Sequence of chain 1.A:
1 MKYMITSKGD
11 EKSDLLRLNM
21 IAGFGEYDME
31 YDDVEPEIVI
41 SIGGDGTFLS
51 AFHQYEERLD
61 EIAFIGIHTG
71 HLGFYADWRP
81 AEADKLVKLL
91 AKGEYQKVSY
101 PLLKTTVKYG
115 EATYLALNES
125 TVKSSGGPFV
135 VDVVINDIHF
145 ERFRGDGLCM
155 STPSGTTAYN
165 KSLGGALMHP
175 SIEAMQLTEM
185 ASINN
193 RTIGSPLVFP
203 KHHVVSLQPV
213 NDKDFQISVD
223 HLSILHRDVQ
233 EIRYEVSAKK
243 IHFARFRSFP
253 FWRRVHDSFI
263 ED

Binding-site contacts:
Ligand atom BR8 contacts residue GLY46 of chain 1.A at 3.5 Å.
Ligand atom O4' contacts residue ASP45 of chain 1.A at 3.5 Å.
Ligand atom O2' contacts residue 5CI1 of chain 1.C at 3.5 Å (h-bond).
Ligand atom BR8 contacts residue LEU49 of chain 1.A at 3.6 Å.
Ligand atom O2' contacts residue ILE187 of chain 4.A at 3.8 Å.
Ligand atom N7 contacts residue TYR75 of chain 1.A at 3.9 Å.
Ligand atom C1' contacts residue 5CI1 of chain 1.C at 3.5 Å.
Ligand atom N6 contacts residue ALA162 of chain 1.A at 4.0 Å.
Ligand atom BR8 contacts residue ASP45 of chain 1.A at 3.7 Å.
Ligand atom C3' contacts residue 5CI1 of chain 1.C at 3.7 Å.
Ligand atom O3' contacts residue 5CI1 of chain 1.C at 2.9 Å (h-bond).
Ligand atom C8 contacts residue ASP45 of chain 1.A at 3.5 Å.
Ligand atom BR8 contacts residue 5CI1 of chain 1.C at 3.6 Å.
Ligand atom N6 contacts residue SER158 of chain 1.A at 3.3 Å (h-bond).
Ligand atom N7 contacts residue ASP45 of chain 1.A at 3.9 Å.
Ligand atom C5 contacts residue ASP45 of chain 1.A at 4.0 Å.
Ligand atom C4' contacts residue 5CI1 of chain 1.C at 3.8 Å.
Ligand atom C2 contacts residue PHE74 of chain 1.A at 3.5 Å (hydrophobic).
Ligand atom N1 contacts residue ALA162 of chain 1.A at 3.6 Å.
Ligand atom N1 contacts residue THR161 of chain 1.A at 2.8 Å (h-bond).
Ligand atom C2' contacts residue 5CI1 of chain 1.C at 3.9 Å.
Ligand atom C6 contacts residue THR161 of chain 1.A at 3.7 Å.
Ligand atom C8 contacts residue ASN122 of chain 1.A at 3.9 Å.
Ligand atom N5' contacts residue ASP45 of chain 1.A at 2.7 Å (salt-bridge).
Ligand atom C5 contacts residue ALA162 of chain 1.A at 3.9 Å (hydrophobic).
Ligand atom C3' contacts residue ASN189 of chain 4.A at 3.9 Å.
Ligand atom N6 contacts residue ASN122 of chain 1.A at 3.2 Å (h-bond).
Ligand atom N6 contacts residue THR161 of chain 1.A at 3.7 Å.
Ligand atom N7 contacts residue ASN122 of chain 1.A at 3.2 Å (h-bond).
Ligand atom N9 contacts residue ASP45 of chain 1.A at 3.7 Å.
Ligand atom C2 contacts residue ALA162 of chain 1.A at 3.9 Å (hydrophobic).
Ligand atom N5' contacts residue LEU72 of chain 1.A at 4.0 Å.
Ligand atom C2 contacts residue THR161 of chain 1.A at 3.5 Å.
Ligand atom C6 contacts residue ALA162 of chain 1.A at 3.6 Å (hydrophobic).
Ligand atom O4' contacts residue 5CI1 of chain 1.C at 3.7 Å.
Ligand atom N5' contacts residue GLY73 of chain 1.A at 3.8 Å.
Ligand atom N6 contacts residue TYR75 of chain 1.A at 3.5 Å.
Ligand atom N1 contacts residue PHE74 of chain 1.A at 3.7 Å.
Ligand atom C5' contacts residue ASP45 of chain 1.A at 3.8 Å.
Ligand atom C4 contacts residue ASP45 of chain 1.A at 3.7 Å.

A protein and the small-molecule ligand that binds it are described below.
Small molecule (SMILES): NC[C@H]1O[C@@H](n2c(Br)nc3c(N)ncnc32)[C@H](O)[C@@H]1O

Sequence of chain 4.A:
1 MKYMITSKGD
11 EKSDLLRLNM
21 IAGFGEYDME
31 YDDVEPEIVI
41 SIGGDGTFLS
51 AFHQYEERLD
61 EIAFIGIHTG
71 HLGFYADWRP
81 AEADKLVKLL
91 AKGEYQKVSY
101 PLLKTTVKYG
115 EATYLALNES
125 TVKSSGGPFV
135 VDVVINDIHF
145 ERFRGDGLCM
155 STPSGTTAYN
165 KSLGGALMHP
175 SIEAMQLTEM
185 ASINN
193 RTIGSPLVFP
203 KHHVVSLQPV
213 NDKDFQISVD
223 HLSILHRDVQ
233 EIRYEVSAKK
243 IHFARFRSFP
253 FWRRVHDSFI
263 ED